The protein below binds the small molecule below.
Small molecule (SMILES): CCCC[C@H](N)C(=O)O

Sequence of chain 1.A:
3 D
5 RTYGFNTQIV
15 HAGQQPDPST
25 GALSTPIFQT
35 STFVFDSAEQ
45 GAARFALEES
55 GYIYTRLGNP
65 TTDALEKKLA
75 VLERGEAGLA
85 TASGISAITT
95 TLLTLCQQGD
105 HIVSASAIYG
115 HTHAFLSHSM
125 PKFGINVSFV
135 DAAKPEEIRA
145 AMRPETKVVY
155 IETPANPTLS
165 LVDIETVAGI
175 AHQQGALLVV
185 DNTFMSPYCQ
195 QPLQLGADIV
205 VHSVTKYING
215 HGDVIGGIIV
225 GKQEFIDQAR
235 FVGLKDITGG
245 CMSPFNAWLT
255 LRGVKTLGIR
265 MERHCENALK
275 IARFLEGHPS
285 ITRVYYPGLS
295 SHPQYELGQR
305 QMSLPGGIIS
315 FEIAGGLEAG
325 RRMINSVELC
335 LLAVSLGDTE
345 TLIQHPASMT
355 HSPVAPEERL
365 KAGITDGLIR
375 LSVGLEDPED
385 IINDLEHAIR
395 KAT

Sequence of chain 3.A:
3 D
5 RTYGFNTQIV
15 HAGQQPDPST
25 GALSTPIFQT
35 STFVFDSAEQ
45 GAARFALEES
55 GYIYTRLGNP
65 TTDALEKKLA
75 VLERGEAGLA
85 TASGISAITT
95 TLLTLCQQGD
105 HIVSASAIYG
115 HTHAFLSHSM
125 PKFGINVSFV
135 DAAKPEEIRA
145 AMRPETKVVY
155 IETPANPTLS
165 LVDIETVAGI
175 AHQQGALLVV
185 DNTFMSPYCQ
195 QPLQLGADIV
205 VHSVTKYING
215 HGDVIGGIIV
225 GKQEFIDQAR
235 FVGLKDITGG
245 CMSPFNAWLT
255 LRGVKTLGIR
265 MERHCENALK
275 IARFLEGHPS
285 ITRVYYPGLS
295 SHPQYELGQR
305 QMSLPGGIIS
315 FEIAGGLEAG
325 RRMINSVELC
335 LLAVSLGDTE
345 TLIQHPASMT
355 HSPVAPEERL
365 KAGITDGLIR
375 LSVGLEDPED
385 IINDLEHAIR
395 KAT

Binding-site contacts:
Ligand atom CB contacts residue PY61 of chain 1.E at 0.8 Å.
Ligand atom CD contacts residue VAL338 of chain 1.A at 4.0 Å (hydrophobic).
Ligand atom CA contacts residue VAL338 of chain 1.A at 4.2 Å (hydrophobic).
Ligand atom N contacts residue PLP1 of chain 1.B at 3.1 Å.
Ligand atom CA contacts residue LYS210 of chain 1.A at 3.5 Å.
Ligand atom C contacts residue PLP1 of chain 1.B at 3.7 Å.
Ligand atom N contacts residue ARG60 of chain 3.A at 4.1 Å.
Ligand atom O contacts residue SER339 of chain 1.A at 3.1 Å (h-bond).
Ligand atom O contacts residue ARG374 of chain 1.A at 3.1 Å (salt-bridge).
Ligand atom CD contacts residue PY61 of chain 1.E at 0.8 Å.
Ligand atom CD contacts residue HIS115 of chain 1.A at 3.8 Å.
Ligand atom CG contacts residue PY61 of chain 1.E at 0.9 Å.
Ligand atom CD contacts residue TYR113 of chain 1.A at 3.8 Å (hydrophobic).
Ligand atom C contacts residue LYS210 of chain 1.A at 3.6 Å.
Ligand atom OXT contacts residue PLP1 of chain 1.B at 2.8 Å.
Ligand atom CA contacts residue PLP1 of chain 1.B at 4.0 Å.
Ligand atom CA contacts residue PY61 of chain 1.E at 0.8 Å.
Ligand atom CB contacts residue TYR113 of chain 1.A at 3.1 Å (hydrophobic).
Ligand atom O contacts residue PY61 of chain 1.E at 0.4 Å (h-bond).
Ligand atom N contacts residue LYS210 of chain 1.A at 3.1 Å (salt-bridge).
Ligand atom CD contacts residue TYR58 of chain 3.A at 4.0 Å (hydrophobic).
Ligand atom OXT contacts residue PY61 of chain 1.E at 0.9 Å.
Ligand atom CE contacts residue PHE49 of chain 3.A at 3.4 Å (hydrophobic).
Ligand atom CA contacts residue TYR58 of chain 3.A at 4.0 Å (hydrophobic).
Ligand atom CG contacts residue TYR58 of chain 3.A at 4.1 Å (hydrophobic).
Ligand atom CA contacts residue SER339 of chain 1.A at 3.6 Å.
Ligand atom CG contacts residue HIS115 of chain 1.A at 3.8 Å.
Ligand atom OXT contacts residue LYS210 of chain 1.A at 3.5 Å.
Ligand atom OXT contacts residue TYR113 of chain 1.A at 3.1 Å.
Ligand atom CE contacts residue HIS115 of chain 1.A at 3.9 Å.
Ligand atom C contacts residue SER339 of chain 1.A at 3.6 Å.
Ligand atom N contacts residue TYR113 of chain 1.A at 2.6 Å (h-bond).
Ligand atom C contacts residue PY61 of chain 1.E at 0.9 Å.
Ligand atom C contacts residue TYR113 of chain 1.A at 3.5 Å (hydrophobic).
Ligand atom N contacts residue TYR58 of chain 3.A at 3.3 Å.
Ligand atom N contacts residue PY61 of chain 1.E at 0.7 Å.
Ligand atom CA contacts residue TYR113 of chain 1.A at 3.4 Å (hydrophobic).
Ligand atom CB contacts residue VAL338 of chain 1.A at 3.7 Å (hydrophobic).
Ligand atom CG contacts residue TYR113 of chain 1.A at 2.5 Å (hydrophobic).
Ligand atom CE contacts residue PY61 of chain 1.E at 2.1 Å.